A small-molecule ligand and the protein it binds are described below.
Small molecule (SMILES): CC[C@@H]1[C@@H](C)O[C@@](O)([C@@H](C)[C@H](O)[C@H](C)[C@H]2OC(=O)/C=C/C=C/[C@H](C)[C@@H]([C@@H](C)[C@@H](O)[C@H](C)[C@@]3(O)C[C@@H](O[C@H]4C[C@H](O)[C@H](O)[C@H](C)O4)[C@H](CC)[C@@H](C)O3)OC(=O)/C=C/C=C/[C@@H]2C)C[C@H]1O[C@H]1C[C@H](O)[C@H](O)[C@H](C)O1

Sequence of chain 1.F:
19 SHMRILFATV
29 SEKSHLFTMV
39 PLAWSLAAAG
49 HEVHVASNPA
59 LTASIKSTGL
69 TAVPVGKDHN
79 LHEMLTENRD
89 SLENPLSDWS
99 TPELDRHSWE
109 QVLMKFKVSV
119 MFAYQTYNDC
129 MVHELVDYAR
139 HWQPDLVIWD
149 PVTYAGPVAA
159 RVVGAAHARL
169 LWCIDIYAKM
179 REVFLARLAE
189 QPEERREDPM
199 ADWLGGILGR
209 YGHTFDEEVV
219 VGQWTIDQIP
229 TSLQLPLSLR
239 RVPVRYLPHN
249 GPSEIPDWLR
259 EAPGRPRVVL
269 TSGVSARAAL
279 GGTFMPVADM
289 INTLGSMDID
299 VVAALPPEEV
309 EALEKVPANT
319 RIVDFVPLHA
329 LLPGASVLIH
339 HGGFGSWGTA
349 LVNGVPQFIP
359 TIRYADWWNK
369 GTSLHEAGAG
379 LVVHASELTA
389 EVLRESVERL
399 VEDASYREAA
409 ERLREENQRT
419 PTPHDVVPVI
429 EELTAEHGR

Binding-site contacts:
Ligand atom OAE contacts residue ALA363 of chain 1.F at 3.5 Å.
Ligand atom CBN contacts residue LEU94 of chain 1.F at 3.2 Å (hydrophobic).
Ligand atom CBM contacts residue TYR362 of chain 1.F at 3.1 Å (hydrophobic).
Ligand atom CCS contacts residue SER95 of chain 1.F at 3.6 Å.
Ligand atom CBU contacts residue ALA121 of chain 1.F at 3.3 Å (hydrophobic).
Ligand atom CBD contacts residue LEU94 of chain 1.F at 3.6 Å (hydrophobic).
Ligand atom CCC contacts residue PHE342 of chain 1.F at 3.5 Å (hydrophobic).
Ligand atom CCM contacts residue TYR362 of chain 1.F at 3.7 Å (hydrophobic).
Ligand atom CBP contacts residue SER89 of chain 1.F at 3.6 Å.
Ligand atom CAW contacts residue HIS33 of chain 1.F at 3.6 Å.
Ligand atom OAM contacts residue THR36 of chain 1.F at 3.7 Å.
Ligand atom CBW contacts residue TRP170 of chain 1.F at 3.5 Å (hydrophobic).
Ligand atom OAM contacts residue PHE342 of chain 1.F at 3.7 Å.
Ligand atom CCJ contacts residue SER89 of chain 1.F at 3.4 Å.
Ligand atom OAC contacts residue HIS33 of chain 1.F at 2.8 Å (h-bond).
Ligand atom CCG contacts residue TYR122 of chain 1.F at 3.1 Å (hydrophobic).
Ligand atom CBK contacts residue TYR175 of chain 1.F at 3.5 Å (hydrophobic).
Ligand atom OAR contacts residue SER95 of chain 1.F at 3.3 Å.
Ligand atom CCK contacts residue HIS339 of chain 1.F at 3.2 Å.
Ligand atom CBW contacts residue HIS33 of chain 1.F at 3.3 Å.
Ligand atom CBZ contacts residue SER89 of chain 1.F at 3.5 Å.
Ligand atom OAI contacts residue TRP365 of chain 1.F at 2.9 Å (h-bond).
Ligand atom CAY contacts residue HIS33 of chain 1.F at 3.5 Å.
Ligand atom OAE contacts residue TYR362 of chain 1.F at 3.0 Å.
Ligand atom OAR contacts residue ASN92 of chain 1.F at 2.8 Å (h-bond).
Ligand atom CCA contacts residue SER32 of chain 1.F at 3.6 Å.
Ligand atom CCH contacts residue SER89 of chain 1.F at 3.0 Å.
Ligand atom CCK contacts residue GLY341 of chain 1.F at 3.6 Å.
Ligand atom OAQ contacts residue TYR362 of chain 1.F at 3.0 Å.
Ligand atom OAG contacts residue ALA363 of chain 1.F at 3.6 Å.
Ligand atom OAA contacts residue TYR362 of chain 1.F at 3.3 Å (h-bond).
Ligand atom OAA contacts residue TYR125 of chain 1.F at 3.3 Å (h-bond).
Ligand atom CBQ contacts residue HIS33 of chain 1.F at 3.6 Å.
Ligand atom CBS contacts residue SER32 of chain 1.F at 3.4 Å.
Ligand atom CBC contacts residue TYR362 of chain 1.F at 3.0 Å (hydrophobic).
Ligand atom OAH contacts residue ASN92 of chain 1.F at 3.5 Å (h-bond).
Ligand atom CBN contacts residue VAL116 of chain 1.F at 3.5 Å (hydrophobic).
Ligand atom OAM contacts residue SER32 of chain 1.F at 3.5 Å (h-bond).
Ligand atom OAG contacts residue TYR175 of chain 1.F at 2.5 Å (h-bond).
Ligand atom OAO contacts residue PHE342 of chain 1.F at 3.1 Å (h-bond).